Sequence of chain 3.B:
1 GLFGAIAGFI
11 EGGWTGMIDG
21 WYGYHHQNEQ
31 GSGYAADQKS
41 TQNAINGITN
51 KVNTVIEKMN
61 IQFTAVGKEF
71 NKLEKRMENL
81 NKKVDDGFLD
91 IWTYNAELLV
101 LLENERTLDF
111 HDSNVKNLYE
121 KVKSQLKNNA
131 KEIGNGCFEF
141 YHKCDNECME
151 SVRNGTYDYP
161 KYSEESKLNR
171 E

The protein below binds the small molecule below.
Small molecule (SMILES): CC(=O)N[C@@H](CCCc1ccccc1)C(=O)N[C@H]1CCCNC(=O)[C@@H](NC(=O)CCN)CNC(=O)[C@H](CO)NC(=O)[C@H](CC(C)C)NC(=O)[C@H](CC2=CN=C3CC=CC=C23)NC(=O)[C@H](CCC(=O)O)NC(=O)[C@H](Cc2ccc(Cl)c(Cl)c2)NC(=O)[C@H](Cc2ccc(O)cc2)NC(=O)[C@H](CCC(=O)O)NC(=O)[C@H](CC(C)C)N(C)C1=O

Sequence of chain 3.A:
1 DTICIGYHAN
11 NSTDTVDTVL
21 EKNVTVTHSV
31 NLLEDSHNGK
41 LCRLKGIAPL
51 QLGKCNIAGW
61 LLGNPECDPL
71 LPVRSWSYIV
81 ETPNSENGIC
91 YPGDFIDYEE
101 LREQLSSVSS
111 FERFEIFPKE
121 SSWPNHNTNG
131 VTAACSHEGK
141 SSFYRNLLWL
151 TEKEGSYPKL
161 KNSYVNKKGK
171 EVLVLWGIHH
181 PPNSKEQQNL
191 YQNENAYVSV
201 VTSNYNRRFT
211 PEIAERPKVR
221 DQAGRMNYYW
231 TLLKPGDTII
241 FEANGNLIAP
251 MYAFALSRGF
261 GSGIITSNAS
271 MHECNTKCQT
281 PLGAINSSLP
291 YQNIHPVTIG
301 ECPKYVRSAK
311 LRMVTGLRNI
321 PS

Binding-site contacts:
Ligand atom CE3 contacts residue GLN38 of chain 3.B at 3.2 Å.
Ligand atom CA contacts residue GLN42 of chain 3.B at 3.7 Å.
Ligand atom CLE1 contacts residue TRP21 of chain 3.B at 3.6 Å.
Ligand atom NE1 contacts residue ASP19 of chain 3.B at 3.0 Å (salt-bridge).
Ligand atom CD2 contacts residue ASP19 of chain 3.B at 3.7 Å.
Ligand atom CB contacts residue ASN53 of chain 3.B at 3.0 Å.
Ligand atom CD2 contacts residue ILE56 of chain 3.B at 3.8 Å (hydrophobic).
Ligand atom CZ contacts residue THR315 of chain 3.A at 3.8 Å.
Ligand atom O contacts residue ASN53 of chain 3.B at 3.6 Å (h-bond).
Ligand atom O contacts residue THR49 of chain 3.B at 3.5 Å.
Ligand atom N contacts residue ASN53 of chain 3.B at 3.3 Å (h-bond).
Ligand atom CD1 contacts residue THR49 of chain 3.B at 3.7 Å.
Ligand atom CE1 contacts residue GLY20 of chain 3.B at 3.7 Å.
Ligand atom CD2 contacts residue ILE18 of chain 3.B at 3.5 Å (hydrophobic).
Ligand atom CZ2 contacts residue ASP19 of chain 3.B at 3.5 Å.
Ligand atom N contacts residue GLN42 of chain 3.B at 3.4 Å (h-bond).
Ligand atom CZ contacts residue GLY20 of chain 3.B at 3.5 Å.
Ligand atom CLZ contacts residue GLY20 of chain 3.B at 3.5 Å.
Ligand atom CZ3 contacts residue GLN38 of chain 3.B at 3.4 Å.
Ligand atom CN contacts residue THR49 of chain 3.B at 3.1 Å.
Ligand atom CE2 contacts residue TRP21 of chain 3.B at 3.7 Å (hydrophobic).
Ligand atom CD2 contacts residue TRP21 of chain 3.B at 3.7 Å (hydrophobic).
Ligand atom CE2 contacts residue ASP19 of chain 3.B at 3.6 Å.
Ligand atom CD2 contacts residue GLN38 of chain 3.B at 3.7 Å.
Ligand atom OG contacts residue GLN42 of chain 3.B at 3.6 Å (h-bond).
Ligand atom CH2 contacts residue GLN38 of chain 3.B at 3.5 Å.
Ligand atom CD1 contacts residue ILE48 of chain 3.B at 3.6 Å (hydrophobic).
Ligand atom CD2 contacts residue HIS28 of chain 3.A at 3.5 Å.
Ligand atom CE2 contacts residue ILE18 of chain 3.B at 3.1 Å (hydrophobic).
Ligand atom CA contacts residue ASN53 of chain 3.B at 3.7 Å.
Ligand atom CE2 contacts residue GLY20 of chain 3.B at 3.6 Å.
Ligand atom CG contacts residue THR49 of chain 3.B at 3.4 Å.
Ligand atom CE2 contacts residue ASP19 of chain 3.B at 3.6 Å.
Ligand atom CE2 contacts residue HIS28 of chain 3.A at 3.5 Å.
Ligand atom CLZ contacts residue HIS28 of chain 3.A at 3.7 Å.
Ligand atom CLZ contacts residue HIS8 of chain 3.A at 3.6 Å.
Ligand atom CE1 contacts residue VAL30 of chain 3.A at 3.4 Å (hydrophobic).
Ligand atom OH contacts residue THR315 of chain 3.A at 2.8 Å (h-bond).
Ligand atom CLZ contacts residue TRP21 of chain 3.B at 3.7 Å.
Ligand atom CH2 contacts residue THR41 of chain 3.B at 3.6 Å.